A small-molecule ligand and the protein it binds are described below.
Small molecule (SMILES): CC(=O)N[C@@H]1[C@@H](O)[C@H](O)[C@@H](CO)O[C@H]1O

Sequence of chain 1.C:
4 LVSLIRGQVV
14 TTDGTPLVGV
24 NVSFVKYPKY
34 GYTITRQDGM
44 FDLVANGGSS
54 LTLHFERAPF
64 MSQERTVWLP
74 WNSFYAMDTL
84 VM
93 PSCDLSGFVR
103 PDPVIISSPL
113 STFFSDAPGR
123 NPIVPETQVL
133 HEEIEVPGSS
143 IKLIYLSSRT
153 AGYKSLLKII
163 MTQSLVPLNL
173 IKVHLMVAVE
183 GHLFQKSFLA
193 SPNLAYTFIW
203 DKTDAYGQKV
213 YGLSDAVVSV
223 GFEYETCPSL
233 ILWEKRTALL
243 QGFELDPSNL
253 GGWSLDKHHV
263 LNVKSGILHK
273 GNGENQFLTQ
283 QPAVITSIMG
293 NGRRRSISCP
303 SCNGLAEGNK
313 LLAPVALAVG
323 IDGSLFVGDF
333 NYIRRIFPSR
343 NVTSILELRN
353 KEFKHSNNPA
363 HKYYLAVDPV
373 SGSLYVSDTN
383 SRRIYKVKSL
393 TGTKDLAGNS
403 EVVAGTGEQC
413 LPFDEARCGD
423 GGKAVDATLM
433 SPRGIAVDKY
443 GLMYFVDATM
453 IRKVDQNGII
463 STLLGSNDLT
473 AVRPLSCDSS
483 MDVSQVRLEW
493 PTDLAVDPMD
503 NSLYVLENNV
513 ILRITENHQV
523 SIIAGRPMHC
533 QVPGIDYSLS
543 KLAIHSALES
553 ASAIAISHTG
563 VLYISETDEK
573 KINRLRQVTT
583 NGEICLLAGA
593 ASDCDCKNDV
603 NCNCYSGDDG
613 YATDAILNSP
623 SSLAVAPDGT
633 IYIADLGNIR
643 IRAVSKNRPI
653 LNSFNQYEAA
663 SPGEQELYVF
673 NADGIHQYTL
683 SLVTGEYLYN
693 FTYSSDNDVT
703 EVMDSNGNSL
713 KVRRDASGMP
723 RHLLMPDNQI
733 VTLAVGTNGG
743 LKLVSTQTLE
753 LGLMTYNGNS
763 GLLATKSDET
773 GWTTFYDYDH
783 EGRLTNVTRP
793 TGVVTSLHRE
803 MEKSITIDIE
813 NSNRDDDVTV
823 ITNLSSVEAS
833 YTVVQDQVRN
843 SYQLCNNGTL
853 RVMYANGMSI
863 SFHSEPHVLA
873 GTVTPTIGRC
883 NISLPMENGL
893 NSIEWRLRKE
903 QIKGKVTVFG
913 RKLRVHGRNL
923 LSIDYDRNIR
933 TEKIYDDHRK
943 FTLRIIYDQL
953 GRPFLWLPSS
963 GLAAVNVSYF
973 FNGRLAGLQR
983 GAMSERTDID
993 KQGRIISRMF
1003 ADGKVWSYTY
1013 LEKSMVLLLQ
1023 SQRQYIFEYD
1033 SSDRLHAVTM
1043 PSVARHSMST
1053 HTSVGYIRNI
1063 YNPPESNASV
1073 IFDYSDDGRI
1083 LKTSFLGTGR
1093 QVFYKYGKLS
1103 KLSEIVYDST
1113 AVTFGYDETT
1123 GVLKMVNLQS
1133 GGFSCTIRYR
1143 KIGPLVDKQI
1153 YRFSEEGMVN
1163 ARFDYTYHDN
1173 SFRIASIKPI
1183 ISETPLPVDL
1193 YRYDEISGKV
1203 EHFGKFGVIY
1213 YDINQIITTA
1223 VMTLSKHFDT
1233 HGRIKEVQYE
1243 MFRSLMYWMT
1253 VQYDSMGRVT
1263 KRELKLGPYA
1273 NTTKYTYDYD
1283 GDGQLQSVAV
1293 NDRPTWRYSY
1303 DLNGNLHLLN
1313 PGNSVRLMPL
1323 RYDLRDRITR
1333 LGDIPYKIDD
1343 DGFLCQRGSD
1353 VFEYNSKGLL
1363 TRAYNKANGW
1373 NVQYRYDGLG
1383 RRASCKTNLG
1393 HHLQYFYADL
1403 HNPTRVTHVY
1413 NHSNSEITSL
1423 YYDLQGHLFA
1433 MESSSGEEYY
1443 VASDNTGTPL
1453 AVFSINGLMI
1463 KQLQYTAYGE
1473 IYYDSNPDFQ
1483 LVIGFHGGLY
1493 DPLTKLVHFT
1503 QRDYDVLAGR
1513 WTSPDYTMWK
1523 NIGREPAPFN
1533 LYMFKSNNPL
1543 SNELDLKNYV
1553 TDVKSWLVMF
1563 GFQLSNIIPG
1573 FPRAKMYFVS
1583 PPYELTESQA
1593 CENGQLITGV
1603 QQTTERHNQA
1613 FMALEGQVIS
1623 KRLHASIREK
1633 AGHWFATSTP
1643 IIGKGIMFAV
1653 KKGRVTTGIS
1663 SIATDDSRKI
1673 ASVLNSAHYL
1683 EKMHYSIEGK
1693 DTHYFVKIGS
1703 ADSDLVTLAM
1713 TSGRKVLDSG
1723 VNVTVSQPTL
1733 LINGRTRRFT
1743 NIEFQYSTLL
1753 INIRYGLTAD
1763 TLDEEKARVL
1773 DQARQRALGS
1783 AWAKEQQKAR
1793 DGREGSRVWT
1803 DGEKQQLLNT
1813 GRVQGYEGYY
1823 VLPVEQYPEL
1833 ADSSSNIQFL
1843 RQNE

Binding-site contacts:
Ligand atom O5 contacts residue ASN343 of chain 1.C at 2.3 Å (h-bond).
Ligand atom C6 contacts residue LEU307 of chain 1.C at 4.3 Å (hydrophobic).
Ligand atom C7 contacts residue ASN343 of chain 1.C at 3.3 Å.
Ligand atom C5 contacts residue ASN343 of chain 1.C at 3.6 Å.
Ligand atom O6 contacts residue GLY306 of chain 1.C at 3.4 Å.
Ligand atom C4 contacts residue ASN343 of chain 1.C at 4.2 Å.
Ligand atom C1 contacts residue GLY306 of chain 1.C at 4.4 Å.
Ligand atom C8 contacts residue ASN343 of chain 1.C at 3.7 Å.
Ligand atom C1 contacts residue ASN343 of chain 1.C at 1.4 Å.
Ligand atom O5 contacts residue GLY306 of chain 1.C at 3.6 Å.
Ligand atom C3 contacts residue ASN343 of chain 1.C at 3.8 Å.
Ligand atom C5 contacts residue GLY306 of chain 1.C at 4.4 Å.
Ligand atom C6 contacts residue GLY306 of chain 1.C at 3.8 Å.
Ligand atom N2 contacts residue ASN343 of chain 1.C at 3.0 Å (h-bond).
Ligand atom O7 contacts residue ASN343 of chain 1.C at 4.0 Å.
Ligand atom O5 contacts residue LEU307 of chain 1.C at 3.9 Å.
Ligand atom C8 contacts residue SER341 of chain 1.C at 3.5 Å.
Ligand atom O6 contacts residue LEU307 of chain 1.C at 3.3 Å (h-bond).
Ligand atom C2 contacts residue ASN343 of chain 1.C at 2.5 Å.